The protein below binds the small molecule below.
Small molecule (SMILES): CC(C)C[C@H](NC(=O)[C@H](CC(C)C)NC(=O)c1ccccc1)C(=O)O

Binding-site contacts:
Ligand atom C1 contacts residue PRO124 of chain 1.P at 4.0 Å (hydrophobic).
Ligand atom C6 contacts residue GLY68 of chain 1.P at 4.0 Å.
Ligand atom C1 contacts residue GLY68 of chain 1.P at 3.9 Å.
Ligand atom C contacts residue GLY68 of chain 1.P at 4.0 Å.
Ligand atom C2 contacts residue ALA98 of chain 1.P at 3.5 Å (hydrophobic).
Ligand atom C2 contacts residue SER97 of chain 1.P at 3.6 Å.
Ligand atom O contacts residue GLY69 of chain 1.P at 3.7 Å.
Ligand atom C contacts residue GLY68 of chain 1.P at 3.8 Å.
Ligand atom CB contacts residue SER125 of chain 1.P at 3.6 Å.
Ligand atom CD2 contacts residue PHE70 of chain 1.P at 3.3 Å (hydrophobic).
Ligand atom OXT contacts residue LEU126 of chain 1.P at 3.8 Å.
Ligand atom C3 contacts residue ALA98 of chain 1.P at 3.2 Å (hydrophobic).
Ligand atom O1 contacts residue SER125 of chain 1.P at 3.1 Å (h-bond).
Ligand atom N contacts residue SER125 of chain 1.P at 3.1 Å (h-bond).
Ligand atom C6 contacts residue PRO124 of chain 1.P at 4.0 Å (hydrophobic).
Ligand atom CD2 contacts residue PRO124 of chain 1.P at 3.8 Å (hydrophobic).
Ligand atom O1 contacts residue PRO124 of chain 1.P at 3.0 Å.
Ligand atom C contacts residue PRO124 of chain 1.P at 3.9 Å (hydrophobic).
Ligand atom CD1 contacts residue GLY68 of chain 1.P at 2.9 Å.
Ligand atom CA contacts residue GLY68 of chain 1.P at 3.8 Å.
Ligand atom CB contacts residue GLY68 of chain 1.P at 3.6 Å.
Ligand atom C4 contacts residue ALA98 of chain 1.P at 3.8 Å (hydrophobic).
Ligand atom C contacts residue SER125 of chain 1.P at 3.8 Å.
Ligand atom N contacts residue GLY68 of chain 1.P at 2.9 Å (h-bond).
Ligand atom CG contacts residue GLY68 of chain 1.P at 4.0 Å.
Ligand atom CG contacts residue SER125 of chain 1.P at 3.7 Å.
Ligand atom CD1 contacts residue PRO124 of chain 1.P at 3.7 Å (hydrophobic).
Ligand atom C5 contacts residue PHE70 of chain 1.P at 3.4 Å (hydrophobic).
Ligand atom CD1 contacts residue GLY67 of chain 1.P at 3.6 Å.
Ligand atom C6 contacts residue PHE70 of chain 1.P at 3.9 Å (hydrophobic).
Ligand atom CD1 contacts residue ILE144 of chain 1.P at 3.9 Å (hydrophobic).
Ligand atom CD1 contacts residue SER97 of chain 1.P at 3.6 Å.
Ligand atom CD1 contacts residue PRO66 of chain 1.P at 3.7 Å (hydrophobic).
Ligand atom CG contacts residue PRO124 of chain 1.P at 3.7 Å (hydrophobic).
Ligand atom OXT contacts residue SER125 of chain 1.P at 3.3 Å (h-bond).
Ligand atom C5 contacts residue LEU73 of chain 1.P at 3.7 Å (hydrophobic).
Ligand atom CD2 contacts residue MET147 of chain 1.P at 3.4 Å (hydrophobic).
Ligand atom CA contacts residue SER125 of chain 1.P at 3.7 Å.
Ligand atom C4 contacts residue LEU73 of chain 1.P at 3.8 Å (hydrophobic).
Ligand atom C3 contacts residue SER97 of chain 1.P at 3.4 Å.

Sequence of chain 1.P:
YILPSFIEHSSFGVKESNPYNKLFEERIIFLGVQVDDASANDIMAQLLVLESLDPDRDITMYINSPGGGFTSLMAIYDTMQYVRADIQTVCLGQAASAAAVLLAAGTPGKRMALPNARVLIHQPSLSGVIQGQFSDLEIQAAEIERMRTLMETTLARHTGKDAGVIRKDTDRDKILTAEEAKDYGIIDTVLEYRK